Binding-site contacts:
Ligand atom N2 contacts residue ASN165 of chain 1.B at 2.9 Å (h-bond).
Ligand atom C4 contacts residue ASN165 of chain 1.B at 4.3 Å.
Ligand atom O7 contacts residue ASN165 of chain 1.B at 3.9 Å.
Ligand atom C3 contacts residue ASN165 of chain 1.B at 3.9 Å.
Ligand atom O5 contacts residue ASN165 of chain 1.B at 2.4 Å (h-bond).
Ligand atom C8 contacts residue ASN165 of chain 1.B at 4.1 Å.
Ligand atom C7 contacts residue ASN165 of chain 1.B at 3.6 Å.
Ligand atom C2 contacts residue ASN165 of chain 1.B at 2.5 Å.
Ligand atom C1 contacts residue ASN165 of chain 1.B at 1.5 Å.
Ligand atom C5 contacts residue ASN165 of chain 1.B at 3.8 Å.

Sequence of chain 1.B:
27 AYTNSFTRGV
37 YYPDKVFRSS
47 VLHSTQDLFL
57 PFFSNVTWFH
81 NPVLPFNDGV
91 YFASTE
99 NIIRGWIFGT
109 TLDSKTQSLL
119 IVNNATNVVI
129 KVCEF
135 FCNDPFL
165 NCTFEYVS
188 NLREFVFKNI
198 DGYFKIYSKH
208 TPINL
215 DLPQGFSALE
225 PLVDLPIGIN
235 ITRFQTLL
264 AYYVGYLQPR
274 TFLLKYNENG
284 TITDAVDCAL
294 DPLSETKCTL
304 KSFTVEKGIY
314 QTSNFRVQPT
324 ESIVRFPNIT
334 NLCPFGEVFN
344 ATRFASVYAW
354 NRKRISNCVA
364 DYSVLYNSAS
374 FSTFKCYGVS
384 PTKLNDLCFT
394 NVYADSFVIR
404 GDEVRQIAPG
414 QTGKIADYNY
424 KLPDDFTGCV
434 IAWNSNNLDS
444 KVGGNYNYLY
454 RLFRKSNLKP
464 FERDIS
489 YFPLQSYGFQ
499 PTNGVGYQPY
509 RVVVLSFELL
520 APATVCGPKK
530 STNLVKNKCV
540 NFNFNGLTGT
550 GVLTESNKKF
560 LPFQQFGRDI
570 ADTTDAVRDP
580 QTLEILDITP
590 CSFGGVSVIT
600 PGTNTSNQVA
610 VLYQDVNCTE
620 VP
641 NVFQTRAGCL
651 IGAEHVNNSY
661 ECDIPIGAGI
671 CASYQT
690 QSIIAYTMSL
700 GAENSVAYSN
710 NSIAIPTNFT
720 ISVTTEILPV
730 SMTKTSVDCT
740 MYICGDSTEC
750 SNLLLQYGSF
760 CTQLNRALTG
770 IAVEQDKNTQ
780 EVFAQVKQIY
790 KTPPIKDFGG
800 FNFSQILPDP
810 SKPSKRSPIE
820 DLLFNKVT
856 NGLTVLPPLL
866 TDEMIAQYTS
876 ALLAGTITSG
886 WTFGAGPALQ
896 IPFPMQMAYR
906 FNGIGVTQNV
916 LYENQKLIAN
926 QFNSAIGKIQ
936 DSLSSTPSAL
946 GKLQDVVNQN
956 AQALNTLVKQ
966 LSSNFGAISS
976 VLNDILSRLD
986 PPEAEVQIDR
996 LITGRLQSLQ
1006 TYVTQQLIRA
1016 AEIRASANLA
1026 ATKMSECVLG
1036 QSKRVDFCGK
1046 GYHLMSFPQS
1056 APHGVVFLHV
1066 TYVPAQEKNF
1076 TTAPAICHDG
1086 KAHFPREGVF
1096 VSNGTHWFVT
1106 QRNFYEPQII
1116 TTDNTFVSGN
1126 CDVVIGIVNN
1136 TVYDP

This small molecule binds to this protein.
Small molecule (SMILES): CC(=O)N[C@@H]1[C@@H](O)[C@H](O)[C@@H](CO)O[C@H]1O